Sequence of chain 1.A:
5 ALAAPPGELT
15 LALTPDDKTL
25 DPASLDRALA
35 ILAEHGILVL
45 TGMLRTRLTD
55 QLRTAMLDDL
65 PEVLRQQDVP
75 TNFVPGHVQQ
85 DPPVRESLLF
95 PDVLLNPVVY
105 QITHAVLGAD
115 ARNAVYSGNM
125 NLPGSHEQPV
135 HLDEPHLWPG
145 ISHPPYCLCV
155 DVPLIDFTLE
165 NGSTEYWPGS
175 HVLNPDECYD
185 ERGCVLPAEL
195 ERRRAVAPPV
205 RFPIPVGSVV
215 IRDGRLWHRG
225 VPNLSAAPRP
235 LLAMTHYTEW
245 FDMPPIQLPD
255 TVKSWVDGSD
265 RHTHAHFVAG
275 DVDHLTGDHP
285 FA

Binding-site contacts:
Ligand atom C3 contacts residue ASP137 of chain 1.A at 4.1 Å.
Ligand atom N4 contacts residue ASN76 of chain 1.A at 3.3 Å (h-bond).
Ligand atom O4 contacts residue ASN123 of chain 1.A at 2.8 Å (h-bond).
Ligand atom N4 contacts residue ASP137 of chain 1.A at 4.1 Å.
Ligand atom O3A contacts residue GLU138 of chain 1.A at 4.1 Å.
Ligand atom C6 contacts residue ASP137 of chain 1.A at 3.5 Å.
Ligand atom O3 contacts residue ASP137 of chain 1.A at 4.3 Å.
Ligand atom C4 contacts residue ASP137 of chain 1.A at 3.5 Å.
Ligand atom C6 contacts residue THR239 of chain 1.A at 3.6 Å.
Ligand atom O3A contacts residue ASP137 of chain 1.A at 4.0 Å.
Ligand atom O3 contacts residue ASN123 of chain 1.A at 2.7 Å (h-bond).
Ligand atom N3 contacts residue MET238 of chain 1.A at 4.4 Å.
Ligand atom C4 contacts residue ASN123 of chain 1.A at 3.9 Å.
Ligand atom O4 contacts residue ALA237 of chain 1.A at 3.7 Å.
Ligand atom C5 contacts residue ASP137 of chain 1.A at 3.9 Å.
Ligand atom C1 contacts residue ASP137 of chain 1.A at 4.2 Å.
Ligand atom N3 contacts residue CYS153 of chain 1.A at 3.6 Å (h-bond).
Ligand atom C3 contacts residue ASN123 of chain 1.A at 3.7 Å.
Ligand atom C6 contacts residue CYS153 of chain 1.A at 3.7 Å (hydrophobic).
Ligand atom N2 contacts residue SER121 of chain 1.A at 3.9 Å.
Ligand atom O3 contacts residue ASN76 of chain 1.A at 4.0 Å.
Ligand atom C2 contacts residue ASP137 of chain 1.A at 3.6 Å.
Ligand atom O5 contacts residue ASP137 of chain 1.A at 3.9 Å.
Ligand atom N3 contacts residue THR239 of chain 1.A at 2.3 Å (h-bond).

This protein binds this small molecule.
Small molecule (SMILES): NC[C@H]1O[C@H](O[C@H]2[C@H](O)[C@@H](O)[C@H](N)C[C@@H]2N)[C@H](N)[C@@H](O)[C@@H]1O